The protein below binds the small molecule below.
Small molecule (SMILES): CC(C)C[C@H](NC(=O)OC1CC2(CCN(C(=O)Cc3ccccc3)CC2)C1)C(=O)N[C@@H](C[C@@H]1CCNC1=O)[C@@H](O)S(=O)(=O)O

Binding-site contacts:
Ligand atom C08 contacts residue FHS1 of chain 1.C at 0.2 Å.
Ligand atom C04 contacts residue FHS1 of chain 1.C at 0.1 Å.
Ligand atom O21 contacts residue FHS1 of chain 1.C at 0.2 Å (h-bond).
Ligand atom C29 contacts residue FHS1 of chain 1.C at 0.1 Å.
Ligand atom C19 contacts residue CYS155 of chain 1.A at 1.8 Å (hydrophobic).
Ligand atom N28 contacts residue FHS1 of chain 1.C at 0.1 Å (h-bond).
Ligand atom C19 contacts residue FHS1 of chain 1.C at 0.1 Å.
Ligand atom N03 contacts residue FHS1 of chain 1.C at 0.2 Å (h-bond).
Ligand atom C05 contacts residue FHS1 of chain 1.C at 0.1 Å.
Ligand atom O22 contacts residue FHS1 of chain 1.C at 0.0 Å (h-bond).
Ligand atom C40 contacts residue FHS1 of chain 1.C at 0.0 Å.
Ligand atom C25 contacts residue FHS1 of chain 1.C at 0.1 Å.
Ligand atom C06 contacts residue FHS1 of chain 1.C at 0.1 Å.
Ligand atom N10 contacts residue FHS1 of chain 1.C at 0.1 Å (h-bond).
Ligand atom O20 contacts residue FHS1 of chain 1.C at 1.3 Å.
Ligand atom C11 contacts residue CYS155 of chain 1.A at 2.6 Å (hydrophobic).
Ligand atom C07 contacts residue FHS1 of chain 1.C at 0.1 Å.
Ligand atom C30 contacts residue FHS1 of chain 1.C at 0.1 Å.
Ligand atom C12 contacts residue FHS1 of chain 1.C at 0.1 Å.
Ligand atom N15 contacts residue FHS1 of chain 1.C at 0.1 Å (h-bond).
Ligand atom N10 contacts residue CYS155 of chain 1.A at 2.8 Å (h-bond).
Ligand atom C16 contacts residue FHS1 of chain 1.C at 0.1 Å.
Ligand atom C02 contacts residue FHS1 of chain 1.C at 0.1 Å.
Ligand atom O18 contacts residue HIS173 of chain 1.A at 2.7 Å (h-bond).
Ligand atom C23 contacts residue FHS1 of chain 1.C at 0.0 Å.
Ligand atom C17 contacts residue FHS1 of chain 1.C at 0.1 Å.
Ligand atom C26 contacts residue FHS1 of chain 1.C at 0.1 Å.
Ligand atom C14 contacts residue FHS1 of chain 1.C at 0.1 Å.
Ligand atom N10 contacts residue GLN174 of chain 1.A at 2.8 Å (h-bond).
Ligand atom C09 contacts residue FHS1 of chain 1.C at 0.1 Å.
Ligand atom O37 contacts residue FHS1 of chain 1.C at 0.1 Å (h-bond).
Ligand atom O01 contacts residue FHS1 of chain 1.C at 0.0 Å (h-bond).
Ligand atom C27 contacts residue FHS1 of chain 1.C at 0.1 Å.
Ligand atom C39 contacts residue FHS1 of chain 1.C at 0.1 Å.
Ligand atom C13 contacts residue FHS1 of chain 1.C at 0.1 Å.
Ligand atom O18 contacts residue FHS1 of chain 1.C at 0.1 Å (h-bond).
Ligand atom C24 contacts residue FHS1 of chain 1.C at 0.1 Å.
Ligand atom O20 contacts residue CYS155 of chain 1.A at 2.5 Å (h-bond).
Ligand atom C38 contacts residue FHS1 of chain 1.C at 0.1 Å.
Ligand atom C11 contacts residue FHS1 of chain 1.C at 0.1 Å.

Sequence of chain 1.A:
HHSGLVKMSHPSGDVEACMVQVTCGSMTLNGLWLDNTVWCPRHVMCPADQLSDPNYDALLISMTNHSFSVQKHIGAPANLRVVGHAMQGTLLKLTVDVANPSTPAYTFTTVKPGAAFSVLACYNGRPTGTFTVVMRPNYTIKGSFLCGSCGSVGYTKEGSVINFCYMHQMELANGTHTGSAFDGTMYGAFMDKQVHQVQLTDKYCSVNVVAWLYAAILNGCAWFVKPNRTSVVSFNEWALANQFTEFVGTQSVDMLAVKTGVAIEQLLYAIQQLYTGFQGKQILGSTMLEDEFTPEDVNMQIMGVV